Binding-site contacts:
Ligand atom O5 contacts residue ASN657 of chain 1.B at 2.5 Å (h-bond).
Ligand atom N2 contacts residue ASN657 of chain 1.B at 2.8 Å (h-bond).
Ligand atom C3 contacts residue ASN657 of chain 1.B at 3.8 Å.
Ligand atom C8 contacts residue ASN657 of chain 1.B at 4.0 Å.
Ligand atom C2 contacts residue ASN657 of chain 1.B at 2.4 Å.
Ligand atom C7 contacts residue ASN657 of chain 1.B at 3.7 Å.
Ligand atom O7 contacts residue ASN657 of chain 1.B at 4.2 Å.
Ligand atom C8 contacts residue VAL656 of chain 1.B at 4.0 Å (hydrophobic).
Ligand atom C5 contacts residue ASN657 of chain 1.B at 3.8 Å.
Ligand atom C8 contacts residue HIS655 of chain 1.B at 3.8 Å.
Ligand atom C1 contacts residue ASN657 of chain 1.B at 1.4 Å.
Ligand atom C4 contacts residue ASN657 of chain 1.B at 4.3 Å.

Sequence of chain 1.B:
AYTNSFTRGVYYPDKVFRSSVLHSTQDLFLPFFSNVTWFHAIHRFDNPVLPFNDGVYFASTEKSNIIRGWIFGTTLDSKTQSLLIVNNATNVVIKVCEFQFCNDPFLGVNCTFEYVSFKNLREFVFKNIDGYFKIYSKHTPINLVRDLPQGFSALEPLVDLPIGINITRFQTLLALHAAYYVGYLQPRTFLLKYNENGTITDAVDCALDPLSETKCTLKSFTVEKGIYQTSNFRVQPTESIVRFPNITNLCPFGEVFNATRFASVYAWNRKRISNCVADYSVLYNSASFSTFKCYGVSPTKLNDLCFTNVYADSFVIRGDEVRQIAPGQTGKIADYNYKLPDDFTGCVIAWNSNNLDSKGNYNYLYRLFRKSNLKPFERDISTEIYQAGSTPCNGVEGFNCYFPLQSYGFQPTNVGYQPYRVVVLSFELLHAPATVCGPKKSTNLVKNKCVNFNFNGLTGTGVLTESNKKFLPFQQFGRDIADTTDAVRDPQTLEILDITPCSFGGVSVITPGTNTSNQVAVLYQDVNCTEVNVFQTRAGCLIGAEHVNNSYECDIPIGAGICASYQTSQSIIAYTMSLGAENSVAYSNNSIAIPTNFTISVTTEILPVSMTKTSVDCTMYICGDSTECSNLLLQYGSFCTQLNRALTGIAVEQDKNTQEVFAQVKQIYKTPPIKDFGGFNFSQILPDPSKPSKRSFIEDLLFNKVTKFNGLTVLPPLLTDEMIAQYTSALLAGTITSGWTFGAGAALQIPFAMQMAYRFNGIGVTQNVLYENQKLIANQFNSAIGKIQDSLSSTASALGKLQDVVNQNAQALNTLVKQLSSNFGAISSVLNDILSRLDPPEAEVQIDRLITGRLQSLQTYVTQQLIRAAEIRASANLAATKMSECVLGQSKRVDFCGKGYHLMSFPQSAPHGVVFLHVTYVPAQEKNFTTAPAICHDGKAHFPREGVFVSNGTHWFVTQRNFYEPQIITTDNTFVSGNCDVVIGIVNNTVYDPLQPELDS

This small molecule binds to this protein.
Small molecule (SMILES): CC(=O)N[C@@H]1[C@@H](O)[C@H](O)[C@@H](CO)O[C@H]1O